Sequence of chain 1.D:
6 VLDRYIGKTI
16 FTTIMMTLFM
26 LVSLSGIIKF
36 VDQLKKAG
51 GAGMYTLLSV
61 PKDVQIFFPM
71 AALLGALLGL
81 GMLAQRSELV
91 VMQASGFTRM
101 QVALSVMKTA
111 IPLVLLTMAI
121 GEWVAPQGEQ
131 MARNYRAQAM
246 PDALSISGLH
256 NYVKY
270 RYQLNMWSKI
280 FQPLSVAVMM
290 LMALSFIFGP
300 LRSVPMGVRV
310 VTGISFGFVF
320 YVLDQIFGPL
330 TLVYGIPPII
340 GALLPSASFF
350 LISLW

Sequence of chain 1.B:
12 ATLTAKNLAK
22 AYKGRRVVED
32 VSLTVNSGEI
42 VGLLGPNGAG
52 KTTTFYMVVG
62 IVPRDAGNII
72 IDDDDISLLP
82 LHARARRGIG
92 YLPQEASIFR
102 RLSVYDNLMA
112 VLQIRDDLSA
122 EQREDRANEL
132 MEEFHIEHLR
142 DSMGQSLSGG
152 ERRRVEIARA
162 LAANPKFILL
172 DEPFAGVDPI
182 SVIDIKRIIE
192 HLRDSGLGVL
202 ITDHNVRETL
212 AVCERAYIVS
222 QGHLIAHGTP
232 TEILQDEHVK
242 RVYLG

This protein binds this small molecule.
Small molecule (SMILES): Nc1ncnc2c1ncn2[C@@H]1O[C@H](CO[P](=O)(O)O[P](=O)(O)O[V](=O)(O)(O)O)[C@@H](O)[C@H]1O

Sequence of chain 1.A:
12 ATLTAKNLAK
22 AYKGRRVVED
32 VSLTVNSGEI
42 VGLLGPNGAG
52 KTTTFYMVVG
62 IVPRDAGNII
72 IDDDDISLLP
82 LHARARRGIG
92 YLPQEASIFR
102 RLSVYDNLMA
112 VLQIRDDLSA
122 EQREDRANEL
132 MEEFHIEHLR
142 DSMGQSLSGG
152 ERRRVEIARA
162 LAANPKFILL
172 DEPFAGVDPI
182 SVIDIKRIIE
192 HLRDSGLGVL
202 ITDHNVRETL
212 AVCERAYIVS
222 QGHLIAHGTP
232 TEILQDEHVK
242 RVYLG

Binding-site contacts:
Ligand atom O2B contacts residue SER149 of chain 1.B at 3.0 Å (h-bond).
Ligand atom O2A contacts residue GLY51 of chain 1.A at 2.7 Å (h-bond).
Ligand atom O2G contacts residue GLY150 of chain 1.B at 3.5 Å.
Ligand atom O4G contacts residue GLY177 of chain 1.B at 3.2 Å (h-bond).
Ligand atom O3G contacts residue GLY151 of chain 1.B at 3.1 Å (h-bond).
Ligand atom O2G contacts residue GLY151 of chain 1.B at 2.7 Å (h-bond).
Ligand atom O5' contacts residue THR54 of chain 1.A at 3.5 Å (h-bond).
Ligand atom O1A contacts residue GLY51 of chain 1.A at 3.1 Å.
Ligand atom O4G contacts residue ASN48 of chain 1.A at 3.3 Å.
Ligand atom O1A contacts residue THR53 of chain 1.A at 2.6 Å (h-bond).
Ligand atom O2G contacts residue GLU173 of chain 1.A at 3.3 Å (salt-bridge).
Ligand atom O3G contacts residue SER149 of chain 1.B at 2.5 Å (h-bond).
Ligand atom O1A contacts residue LYS52 of chain 1.A at 2.9 Å (salt-bridge).
Ligand atom O2B contacts residue THR53 of chain 1.A at 3.2 Å (h-bond).
Ligand atom O2A contacts residue LYS52 of chain 1.A at 3.5 Å (salt-bridge).
Ligand atom O2G contacts residue GLN95 of chain 1.A at 2.6 Å (h-bond).
Ligand atom N7 contacts residue SER147 of chain 1.B at 3.2 Å.
Ligand atom C5 contacts residue TYR23 of chain 1.A at 3.4 Å (hydrophobic).
Ligand atom O3B contacts residue GLY49 of chain 1.A at 3.5 Å (h-bond).
Ligand atom PB contacts residue SER149 of chain 1.B at 3.2 Å.
Ligand atom O1B contacts residue GLY49 of chain 1.A at 3.1 Å (h-bond).
Ligand atom N6 contacts residue TYR23 of chain 1.A at 3.2 Å.
Ligand atom O2G contacts residue GLY177 of chain 1.B at 3.2 Å (h-bond).
Ligand atom N6 contacts residue SER302 of chain 1.D at 3.5 Å (h-bond).
Ligand atom C6 contacts residue TYR23 of chain 1.A at 3.4 Å (hydrophobic).
Ligand atom O1A contacts residue THR54 of chain 1.A at 2.5 Å (h-bond).
Ligand atom C8 contacts residue SER147 of chain 1.B at 3.2 Å.
Ligand atom O3G contacts residue GLU152 of chain 1.B at 3.1 Å (salt-bridge).
Ligand atom O4G contacts residue HIS205 of chain 1.A at 2.9 Å (h-bond).
Ligand atom O1B contacts residue SER149 of chain 1.B at 2.4 Å (h-bond).
Ligand atom N7 contacts residue TYR23 of chain 1.A at 3.4 Å.
Ligand atom O2A contacts residue ALA50 of chain 1.A at 3.2 Å (h-bond).
Ligand atom C4 contacts residue TYR23 of chain 1.A at 3.5 Å (hydrophobic).
Ligand atom PA contacts residue THR53 of chain 1.A at 3.5 Å.
Ligand atom O3A contacts residue THR53 of chain 1.A at 2.9 Å (h-bond).
Ligand atom O2A contacts residue GLY49 of chain 1.A at 3.1 Å.
Ligand atom O1G contacts residue GLU173 of chain 1.A at 3.1 Å (salt-bridge).
Ligand atom O1G contacts residue GLN95 of chain 1.A at 3.4 Å (h-bond).
Ligand atom N1 contacts residue TYR23 of chain 1.A at 3.3 Å.
Ligand atom O2B contacts residue GLN95 of chain 1.A at 2.8 Å (h-bond).